Sequence of chain 1.A:
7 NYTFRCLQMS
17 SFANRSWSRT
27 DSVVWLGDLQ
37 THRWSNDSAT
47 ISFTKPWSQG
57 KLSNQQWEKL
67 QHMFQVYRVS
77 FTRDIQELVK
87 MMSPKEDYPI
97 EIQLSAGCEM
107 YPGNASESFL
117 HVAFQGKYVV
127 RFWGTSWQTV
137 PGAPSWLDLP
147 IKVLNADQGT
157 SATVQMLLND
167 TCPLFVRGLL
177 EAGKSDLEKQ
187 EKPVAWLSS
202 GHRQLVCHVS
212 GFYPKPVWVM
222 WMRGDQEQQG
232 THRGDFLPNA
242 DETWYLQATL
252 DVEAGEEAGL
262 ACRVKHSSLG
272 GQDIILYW

Binding-site contacts:
Ligand atom C8 contacts residue TRP129 of chain 1.A at 3.5 Å (hydrophobic).
Ligand atom O3 contacts residue SER114 of chain 1.A at 2.8 Å (h-bond).
Ligand atom C3 contacts residue THR131 of chain 1.A at 3.9 Å.
Ligand atom C3 contacts residue ASN165 of chain 1.A at 3.8 Å.
Ligand atom C4 contacts residue SER114 of chain 1.A at 3.6 Å.
Ligand atom C3 contacts residue GLY130 of chain 1.A at 3.5 Å.
Ligand atom C2 contacts residue GLN161 of chain 1.A at 3.8 Å.
Ligand atom C5 contacts residue GLY130 of chain 1.A at 3.9 Å.
Ligand atom C1 contacts residue ASN165 of chain 1.A at 1.4 Å.
Ligand atom O4 contacts residue TRP129 of chain 1.A at 3.4 Å.
Ligand atom C4 contacts residue ASN165 of chain 1.A at 3.9 Å.
Ligand atom O3 contacts residue THR131 of chain 1.A at 3.5 Å.
Ligand atom O7 contacts residue ASN165 of chain 1.A at 2.9 Å (h-bond).
Ligand atom C6 contacts residue PHE128 of chain 1.A at 3.9 Å (hydrophobic).
Ligand atom C8 contacts residue GLN161 of chain 1.A at 3.6 Å.
Ligand atom C7 contacts residue GLN161 of chain 1.A at 3.7 Å.
Ligand atom C7 contacts residue ASN165 of chain 1.A at 3.2 Å.
Ligand atom N2 contacts residue ASN165 of chain 1.A at 3.0 Å (h-bond).
Ligand atom N2 contacts residue GLN161 of chain 1.A at 2.9 Å (h-bond).
Ligand atom C5 contacts residue ASN165 of chain 1.A at 3.6 Å.
Ligand atom C4 contacts residue GLY130 of chain 1.A at 3.8 Å.
Ligand atom C6 contacts residue ASN165 of chain 1.A at 3.7 Å.
Ligand atom C5 contacts residue ASN165 of chain 1.A at 3.4 Å.
Ligand atom C7 contacts residue GLY130 of chain 1.A at 3.7 Å.
Ligand atom O3 contacts residue GLU113 of chain 1.A at 3.7 Å.
Ligand atom C2 contacts residue ASN165 of chain 1.A at 2.5 Å.
Ligand atom O5 contacts residue THR131 of chain 1.A at 3.5 Å.
Ligand atom O6 contacts residue THR131 of chain 1.A at 3.9 Å.
Ligand atom O5 contacts residue ASN165 of chain 1.A at 2.4 Å (h-bond).
Ligand atom O3 contacts residue GLN161 of chain 1.A at 3.6 Å (h-bond).
Ligand atom C3 contacts residue GLN161 of chain 1.A at 3.6 Å.
Ligand atom O4 contacts residue GLY130 of chain 1.A at 3.1 Å.
Ligand atom O7 contacts residue GLY130 of chain 1.A at 3.4 Å.
Ligand atom C6 contacts residue LEU164 of chain 1.A at 3.8 Å (hydrophobic).
Ligand atom C6 contacts residue GLY130 of chain 1.A at 3.5 Å.
Ligand atom O2 contacts residue TRP129 of chain 1.A at 3.8 Å.
Ligand atom O5 contacts residue GLY130 of chain 1.A at 3.0 Å (h-bond).
Ligand atom C5 contacts residue GLY130 of chain 1.A at 3.7 Å.
Ligand atom C2 contacts residue TRP129 of chain 1.A at 3.6 Å (hydrophobic).
Ligand atom O4 contacts residue SER114 of chain 1.A at 2.7 Å (h-bond).

The small molecule below binds the protein below.
Small molecule (SMILES): CC(=O)N[C@H]1[C@H](O[C@H]2[C@H](O)[C@@H](NC(C)=O)CO[C@@H]2CO[C@@H]2O[C@@H](C)[C@@H](O)[C@@H](O)[C@@H]2O)O[C@H](CO)[C@@H](O[C@@H]2O[C@H](CO[C@H]3O[C@H](CO)[C@@H](O)[C@H](O)[C@@H]3O)[C@@H](O)[C@H](O[C@H]3O[C@H](CO)[C@@H](O)[C@H](O)[C@@H]3O)[C@@H]2O)[C@@H]1O